The small molecule below binds the protein below.
Small molecule (SMILES): COC1=C(OC)C(=O)C(C/C=C(/C)CCC=C(C)CC/C=C(/C)CC/C=C(\C)CC/C=C(\C)CC/C=C(\C)CC/C=C(/C)CCC=C(C)CCC=C(C)CCC=C(C)C)=C(C)C1=O

Sequence of chain 1.Z:
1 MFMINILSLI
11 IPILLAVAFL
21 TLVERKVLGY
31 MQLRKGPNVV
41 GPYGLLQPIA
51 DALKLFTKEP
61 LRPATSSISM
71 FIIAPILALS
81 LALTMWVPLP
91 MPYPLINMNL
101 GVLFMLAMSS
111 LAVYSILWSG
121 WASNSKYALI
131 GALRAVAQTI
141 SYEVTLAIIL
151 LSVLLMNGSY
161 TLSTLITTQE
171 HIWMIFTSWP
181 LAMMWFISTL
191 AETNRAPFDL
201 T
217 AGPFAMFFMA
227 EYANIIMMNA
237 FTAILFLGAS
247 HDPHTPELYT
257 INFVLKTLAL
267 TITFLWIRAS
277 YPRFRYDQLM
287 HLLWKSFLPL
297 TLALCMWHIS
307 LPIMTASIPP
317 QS

Binding-site contacts:
Ligand atom O4 contacts residue PHE224 of chain 1.Z at 4.0 Å.
Ligand atom C13 contacts residue PHE56 of chain 1.Z at 3.7 Å (hydrophobic).
Ligand atom O1 contacts residue ASP51 of chain 1.Z at 3.3 Å (salt-bridge).
Ligand atom CM5 contacts residue LEU55 of chain 1.Z at 3.6 Å (hydrophobic).
Ligand atom C12 contacts residue MET225 of chain 1.Z at 3.7 Å (hydrophobic).
Ligand atom O1 contacts residue THR21 of chain 1.Z at 3.3 Å.
Ligand atom O2 contacts residue ARG25 of chain 1.Z at 3.7 Å.
Ligand atom C11 contacts residue ALA221 of chain 1.Z at 4.1 Å (hydrophobic).
Ligand atom C14 contacts residue ALA52 of chain 1.Z at 3.9 Å (hydrophobic).
Ligand atom C16 contacts residue PHE56 of chain 1.Z at 4.0 Å (hydrophobic).
Ligand atom C7 contacts residue PHE224 of chain 1.Z at 3.7 Å (hydrophobic).
Ligand atom CM2 contacts residue ARG25 of chain 1.Z at 3.5 Å.
Ligand atom CM2 contacts residue THR21 of chain 1.Z at 4.1 Å.
Ligand atom C3 contacts residue PHE224 of chain 1.Z at 4.1 Å (hydrophobic).
Ligand atom C1 contacts residue THR21 of chain 1.Z at 4.1 Å.
Ligand atom C6 contacts residue PHE224 of chain 1.Z at 3.7 Å (hydrophobic).
Ligand atom C16 contacts residue MET225 of chain 1.Z at 3.6 Å (hydrophobic).
Ligand atom C13 contacts residue ALA52 of chain 1.Z at 3.5 Å (hydrophobic).
Ligand atom C1 contacts residue ASP51 of chain 1.Z at 3.8 Å.
Ligand atom C5 contacts residue PHE224 of chain 1.Z at 3.7 Å (hydrophobic).
Ligand atom CM5 contacts residue PHE220 of chain 1.Z at 3.4 Å (hydrophobic).
Ligand atom C9 contacts residue LEU55 of chain 1.Z at 4.1 Å (hydrophobic).
Ligand atom C8 contacts residue ASP51 of chain 1.Z at 3.5 Å.
Ligand atom C21 contacts residue LEU15 of chain 1.Z at 3.8 Å (hydrophobic).
Ligand atom C21 contacts residue LEU14 of chain 1.Z at 3.7 Å (hydrophobic).
Ligand atom C4 contacts residue PHE224 of chain 1.Z at 3.7 Å (hydrophobic).
Ligand atom O4 contacts residue PHE220 of chain 1.Z at 3.1 Å.
Ligand atom C9 contacts residue ASP51 of chain 1.Z at 4.0 Å.
Ligand atom C15 contacts residue MET225 of chain 1.Z at 3.6 Å (hydrophobic).
Ligand atom C11 contacts residue LEU55 of chain 1.Z at 3.7 Å (hydrophobic).
Ligand atom C15 contacts residue ALA18 of chain 1.Z at 3.6 Å (hydrophobic).
Ligand atom C18 contacts residue LEU14 of chain 1.Z at 3.9 Å (hydrophobic).
Ligand atom C1 contacts residue PHE224 of chain 1.Z at 3.9 Å (hydrophobic).
Ligand atom C13 contacts residue MET225 of chain 1.Z at 3.6 Å (hydrophobic).
Ligand atom CM5 contacts residue PHE224 of chain 1.Z at 3.5 Å (hydrophobic).
Ligand atom C7 contacts residue LEU55 of chain 1.Z at 4.0 Å (hydrophobic).
Ligand atom C14 contacts residue MET225 of chain 1.Z at 3.7 Å (hydrophobic).
Ligand atom C8 contacts residue LEU55 of chain 1.Z at 3.6 Å (hydrophobic).
Ligand atom C9 contacts residue ALA52 of chain 1.Z at 3.9 Å (hydrophobic).
Ligand atom C4 contacts residue PHE220 of chain 1.Z at 4.0 Å (hydrophobic).